Sequence of chain 1.B:
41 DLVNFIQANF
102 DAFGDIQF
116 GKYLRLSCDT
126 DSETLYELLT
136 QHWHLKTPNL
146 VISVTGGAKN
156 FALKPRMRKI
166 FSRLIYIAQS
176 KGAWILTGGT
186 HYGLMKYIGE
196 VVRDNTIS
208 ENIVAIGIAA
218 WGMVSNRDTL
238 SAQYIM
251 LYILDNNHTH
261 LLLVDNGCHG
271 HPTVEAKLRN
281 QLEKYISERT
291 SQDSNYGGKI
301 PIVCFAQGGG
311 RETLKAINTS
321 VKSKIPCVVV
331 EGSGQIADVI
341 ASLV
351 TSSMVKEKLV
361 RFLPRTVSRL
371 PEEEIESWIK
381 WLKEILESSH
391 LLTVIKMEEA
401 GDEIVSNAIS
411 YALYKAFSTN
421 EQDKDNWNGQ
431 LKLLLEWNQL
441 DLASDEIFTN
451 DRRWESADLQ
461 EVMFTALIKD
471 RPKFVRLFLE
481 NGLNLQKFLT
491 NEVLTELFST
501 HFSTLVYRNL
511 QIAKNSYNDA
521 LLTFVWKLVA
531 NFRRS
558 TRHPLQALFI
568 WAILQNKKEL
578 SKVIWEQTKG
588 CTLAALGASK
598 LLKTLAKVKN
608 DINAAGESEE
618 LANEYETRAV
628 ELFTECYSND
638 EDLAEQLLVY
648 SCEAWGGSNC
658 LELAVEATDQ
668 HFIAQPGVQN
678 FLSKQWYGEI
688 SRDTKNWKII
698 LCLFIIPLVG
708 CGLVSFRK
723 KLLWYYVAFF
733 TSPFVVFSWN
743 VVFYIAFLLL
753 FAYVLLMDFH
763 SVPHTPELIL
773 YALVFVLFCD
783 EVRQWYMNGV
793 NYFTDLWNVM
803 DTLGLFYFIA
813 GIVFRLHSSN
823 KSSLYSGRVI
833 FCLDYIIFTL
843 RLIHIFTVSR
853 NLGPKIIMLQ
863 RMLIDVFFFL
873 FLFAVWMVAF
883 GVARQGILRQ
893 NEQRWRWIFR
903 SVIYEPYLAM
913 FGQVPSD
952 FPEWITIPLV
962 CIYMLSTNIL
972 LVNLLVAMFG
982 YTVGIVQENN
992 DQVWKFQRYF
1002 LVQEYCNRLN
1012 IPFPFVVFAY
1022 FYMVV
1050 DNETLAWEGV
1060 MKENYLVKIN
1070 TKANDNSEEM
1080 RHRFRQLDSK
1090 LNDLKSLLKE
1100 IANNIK

Binding-site contacts:
Ligand atom C5A contacts residue SER740 of chain 1.D at 3.4 Å.
Ligand atom O1A contacts residue PHE736 of chain 1.D at 3.7 Å.
Ligand atom P1 contacts residue SER851 of chain 1.D at 3.7 Å.
Ligand atom O51 contacts residue SER680 of chain 1.D at 4.3 Å.
Ligand atom P5 contacts residue TYR684 of chain 1.D at 4.2 Å.
Ligand atom C1 contacts residue ARG852 of chain 1.D at 3.8 Å.
Ligand atom C4A contacts residue PHE739 of chain 1.D at 4.0 Å (hydrophobic).
Ligand atom C5A contacts residue ILE697 of chain 1.D at 4.1 Å (hydrophobic).
Ligand atom O5 contacts residue TYR684 of chain 1.D at 3.6 Å (h-bond).
Ligand atom O12 contacts residue SER851 of chain 1.D at 3.6 Å.
Ligand atom C1 contacts residue SER851 of chain 1.D at 4.4 Å.
Ligand atom O52 contacts residue SER680 of chain 1.D at 3.8 Å.
Ligand atom O41 contacts residue LYS606 of chain 1.B at 2.9 Å (salt-bridge).
Ligand atom P1 contacts residue ASN853 of chain 1.D at 4.3 Å.
Ligand atom O42 contacts residue LYS606 of chain 1.B at 3.5 Å (salt-bridge).
Ligand atom P4 contacts residue LYS606 of chain 1.B at 3.8 Å.
Ligand atom O52 contacts residue ARG999 of chain 1.D at 3.9 Å.
Ligand atom O2 contacts residue ASN693 of chain 1.D at 3.5 Å (h-bond).
Ligand atom O1 contacts residue SER851 of chain 1.D at 3.7 Å.
Ligand atom C1A contacts residue PHE736 of chain 1.D at 3.8 Å (hydrophobic).
Ligand atom P1 contacts residue ARG852 of chain 1.D at 4.3 Å.
Ligand atom O53 contacts residue LYS606 of chain 1.B at 4.3 Å.
Ligand atom C6A contacts residue SER740 of chain 1.D at 3.7 Å.
Ligand atom O11 contacts residue SER851 of chain 1.D at 3.0 Å.
Ligand atom C2 contacts residue ARG852 of chain 1.D at 4.3 Å.
Ligand atom C3C contacts residue ASN693 of chain 1.D at 4.2 Å.
Ligand atom C3A contacts residue PHE739 of chain 1.D at 4.2 Å (hydrophobic).
Ligand atom C3A contacts residue PHE736 of chain 1.D at 3.5 Å (hydrophobic).
Ligand atom O52 contacts residue TYR684 of chain 1.D at 3.1 Å.
Ligand atom O1 contacts residue ARG852 of chain 1.D at 3.8 Å.
Ligand atom C4A contacts residue SER740 of chain 1.D at 4.0 Å.
Ligand atom O12 contacts residue ARG852 of chain 1.D at 3.7 Å.
Ligand atom O42 contacts residue ARG852 of chain 1.D at 4.2 Å.
Ligand atom O43 contacts residue LYS606 of chain 1.B at 4.4 Å.
Ligand atom O51 contacts residue ARG999 of chain 1.D at 3.7 Å.
Ligand atom C3 contacts residue ARG852 of chain 1.D at 4.1 Å.
Ligand atom C2A contacts residue PHE736 of chain 1.D at 4.3 Å (hydrophobic).
Ligand atom O12 contacts residue ASN853 of chain 1.D at 3.0 Å (h-bond).
Ligand atom O13 contacts residue ASN693 of chain 1.D at 4.3 Å.
Ligand atom O2C contacts residue PHE736 of chain 1.D at 4.2 Å.

Sequence of chain 1.D:
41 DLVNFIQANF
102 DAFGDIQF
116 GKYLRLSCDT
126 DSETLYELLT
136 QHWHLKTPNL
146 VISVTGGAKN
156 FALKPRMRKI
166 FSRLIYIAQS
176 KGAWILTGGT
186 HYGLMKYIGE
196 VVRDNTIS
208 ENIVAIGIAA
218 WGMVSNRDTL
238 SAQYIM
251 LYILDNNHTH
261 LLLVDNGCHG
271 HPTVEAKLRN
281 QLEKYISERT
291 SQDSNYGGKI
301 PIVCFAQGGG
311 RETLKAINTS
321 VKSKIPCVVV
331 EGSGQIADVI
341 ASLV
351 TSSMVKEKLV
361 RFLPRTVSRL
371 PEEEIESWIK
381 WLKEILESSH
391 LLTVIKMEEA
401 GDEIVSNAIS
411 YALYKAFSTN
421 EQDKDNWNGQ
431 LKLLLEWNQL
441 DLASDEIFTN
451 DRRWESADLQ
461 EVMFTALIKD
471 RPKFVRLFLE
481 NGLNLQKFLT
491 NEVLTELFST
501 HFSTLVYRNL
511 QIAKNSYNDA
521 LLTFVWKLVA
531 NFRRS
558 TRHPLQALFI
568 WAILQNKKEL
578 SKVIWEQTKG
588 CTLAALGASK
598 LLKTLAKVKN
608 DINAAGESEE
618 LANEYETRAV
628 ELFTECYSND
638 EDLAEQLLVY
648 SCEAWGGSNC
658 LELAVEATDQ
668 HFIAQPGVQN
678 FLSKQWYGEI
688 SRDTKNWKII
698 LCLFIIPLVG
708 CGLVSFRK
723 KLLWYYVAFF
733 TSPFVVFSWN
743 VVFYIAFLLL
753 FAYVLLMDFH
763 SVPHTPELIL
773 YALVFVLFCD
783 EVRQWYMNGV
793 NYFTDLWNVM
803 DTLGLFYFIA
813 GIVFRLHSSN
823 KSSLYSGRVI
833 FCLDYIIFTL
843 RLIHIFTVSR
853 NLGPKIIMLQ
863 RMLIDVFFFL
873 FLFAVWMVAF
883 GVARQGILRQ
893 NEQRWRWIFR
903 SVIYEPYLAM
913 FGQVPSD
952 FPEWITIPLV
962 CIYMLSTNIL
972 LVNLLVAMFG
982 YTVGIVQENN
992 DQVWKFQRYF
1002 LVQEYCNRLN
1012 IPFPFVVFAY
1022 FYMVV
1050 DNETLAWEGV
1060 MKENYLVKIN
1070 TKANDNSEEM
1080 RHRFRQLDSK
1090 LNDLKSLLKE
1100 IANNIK

A small-molecule ligand and the protein it binds are described below.
Small molecule (SMILES): CCCCCCCC(=O)OC[C@H](COP(=O)(O)O[C@@H]1[C@H](O)[C@H](O)[C@@H](OP(=O)(O)O)[C@H](OP(=O)(O)O)[C@H]1O)OC(=O)CCCCCCC